A small-molecule ligand and the protein it binds are described below.
Small molecule (SMILES): CC[C@H](C)[C@H](NC(=O)CNC(=O)[C@@H](NC(=O)[C@H](C)N)C(C)C)C(=O)NCC(=O)N[C@@H](C)C(=O)N[C@H](C(=O)N[C@H](C=O)Cc1ccccc1)C(C)C

Binding-site contacts:
Ligand atom C contacts residue ASP104 of chain 1.A at 3.8 Å.
Ligand atom CG1 contacts residue ASN92 of chain 1.B at 3.6 Å.
Ligand atom N contacts residue TYR33 of chain 1.A at 3.3 Å (h-bond).
Ligand atom N contacts residue ASP104 of chain 1.A at 3.2 Å (salt-bridge).
Ligand atom CG2 contacts residue PHE94 of chain 1.B at 3.6 Å (hydrophobic).
Ligand atom CD1 contacts residue ASP57 of chain 1.A at 3.8 Å.
Ligand atom CG1 contacts residue ASP57 of chain 1.A at 3.5 Å.
Ligand atom CG2 contacts residue LEU96 of chain 1.B at 3.8 Å (hydrophobic).
Ligand atom O contacts residue ASN92 of chain 1.B at 3.6 Å (h-bond).
Ligand atom N contacts residue GLU32 of chain 1.B at 3.6 Å (salt-bridge).
Ligand atom CB contacts residue LEU91 of chain 1.B at 2.9 Å (hydrophobic).
Ligand atom C contacts residue TYR33 of chain 1.A at 3.4 Å (hydrophobic).
Ligand atom CG2 contacts residue HIS52 of chain 1.A at 3.6 Å.
Ligand atom C contacts residue HIS52 of chain 1.A at 3.7 Å.
Ligand atom C contacts residue HIS52 of chain 1.A at 3.5 Å.
Ligand atom O contacts residue HIS52 of chain 1.A at 2.9 Å (h-bond).
Ligand atom CB contacts residue PHE94 of chain 1.B at 3.6 Å (hydrophobic).
Ligand atom CB contacts residue ASP104 of chain 1.A at 3.4 Å.
Ligand atom CA contacts residue ASP104 of chain 1.A at 3.4 Å.
Ligand atom CB contacts residue ASN92 of chain 1.B at 2.8 Å.
Ligand atom N contacts residue LEU91 of chain 1.B at 3.8 Å.
Ligand atom O contacts residue GLU105 of chain 1.A at 3.2 Å.
Ligand atom CB contacts residue PHE50 of chain 1.A at 3.8 Å (hydrophobic).
Ligand atom O contacts residue HIS52 of chain 1.A at 3.6 Å.
Ligand atom N contacts residue TYR33 of chain 1.A at 3.1 Å (h-bond).
Ligand atom CZ contacts residue ALA31 of chain 1.A at 3.6 Å (hydrophobic).
Ligand atom O contacts residue ALA106 of chain 1.A at 2.9 Å (h-bond).
Ligand atom O contacts residue HIS52 of chain 1.A at 3.4 Å.
Ligand atom CA contacts residue ASN92 of chain 1.B at 3.4 Å.
Ligand atom CG2 contacts residue ASP104 of chain 1.A at 3.5 Å.
Ligand atom CG1 contacts residue GLY30 of chain 1.A at 3.5 Å.
Ligand atom C contacts residue ASN92 of chain 1.B at 3.5 Å.
Ligand atom N contacts residue GLU105 of chain 1.A at 3.1 Å (salt-bridge).
Ligand atom CG1 contacts residue ALA31 of chain 1.A at 3.1 Å (hydrophobic).
Ligand atom CD1 contacts residue VAL59 of chain 1.A at 3.6 Å (hydrophobic).
Ligand atom CB contacts residue GLU32 of chain 1.B at 3.0 Å.
Ligand atom CG2 contacts residue LEU91 of chain 1.B at 3.7 Å (hydrophobic).
Ligand atom CB contacts residue ALA31 of chain 1.A at 3.7 Å (hydrophobic).
Ligand atom O contacts residue TYR33 of chain 1.A at 2.5 Å (h-bond).
Ligand atom CG2 contacts residue TYR33 of chain 1.A at 3.4 Å (hydrophobic).

Sequence of chain 1.A:
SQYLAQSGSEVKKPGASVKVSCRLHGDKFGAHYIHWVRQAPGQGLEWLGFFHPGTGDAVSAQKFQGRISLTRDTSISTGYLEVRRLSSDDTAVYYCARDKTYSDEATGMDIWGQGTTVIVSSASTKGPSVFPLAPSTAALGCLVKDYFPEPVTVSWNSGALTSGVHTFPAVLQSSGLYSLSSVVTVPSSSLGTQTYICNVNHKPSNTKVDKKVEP

Sequence of chain 1.B:
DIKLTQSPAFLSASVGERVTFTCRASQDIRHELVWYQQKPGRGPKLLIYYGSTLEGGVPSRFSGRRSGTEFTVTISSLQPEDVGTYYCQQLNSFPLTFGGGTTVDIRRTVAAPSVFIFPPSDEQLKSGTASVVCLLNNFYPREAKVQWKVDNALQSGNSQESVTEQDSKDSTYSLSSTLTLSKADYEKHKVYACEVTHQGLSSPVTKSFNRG